Binding-site contacts:
Ligand atom C02 contacts residue MET219 of chain 1.B at 3.9 Å (hydrophobic).
Ligand atom C04 contacts residue TYR178 of chain 1.B at 3.6 Å (hydrophobic).
Ligand atom C04 contacts residue NAD1 of chain 1.G at 3.4 Å.
Ligand atom C02 contacts residue VAL223 of chain 1.B at 3.9 Å (hydrophobic).
Ligand atom C01 contacts residue VAL223 of chain 1.B at 3.9 Å (hydrophobic).
Ligand atom C15 contacts residue NAD1 of chain 1.G at 3.5 Å.
Ligand atom CL1 contacts residue ALA218 of chain 1.B at 3.4 Å.
Ligand atom C18 contacts residue ILE222 of chain 1.B at 3.9 Å (hydrophobic).
Ligand atom CL1 contacts residue NAD1 of chain 1.G at 3.3 Å.
Ligand atom C18 contacts residue MET181 of chain 1.B at 3.6 Å (hydrophobic).
Ligand atom C17 contacts residue PHE117 of chain 1.B at 3.7 Å (hydrophobic).
Ligand atom C01 contacts residue MET219 of chain 1.B at 3.8 Å (hydrophobic).
Ligand atom CL1 contacts residue GLY116 of chain 1.B at 3.8 Å.
Ligand atom C03 contacts residue NAD1 of chain 1.G at 3.5 Å.
Ligand atom C18 contacts residue MET118 of chain 1.B at 3.9 Å (hydrophobic).
Ligand atom C06 contacts residue NAD1 of chain 1.G at 3.2 Å.
Ligand atom C05 contacts residue TYR178 of chain 1.B at 3.5 Å (hydrophobic).
Ligand atom C17 contacts residue MET181 of chain 1.B at 3.5 Å (hydrophobic).
Ligand atom C11 contacts residue ALA177 of chain 1.B at 3.6 Å (hydrophobic).
Ligand atom C17 contacts residue GLY116 of chain 1.B at 3.7 Å.
Ligand atom C16 contacts residue NAD1 of chain 1.G at 3.7 Å.
Ligand atom C08 contacts residue PHE169 of chain 1.B at 3.4 Å (hydrophobic).
Ligand atom O13 contacts residue TYR178 of chain 1.B at 2.6 Å (h-bond).
Ligand atom C19 contacts residue MET181 of chain 1.B at 3.5 Å (hydrophobic).
Ligand atom O13 contacts residue NAD1 of chain 1.G at 2.4 Å (h-bond).
Ligand atom C11 contacts residue PRO176 of chain 1.B at 3.8 Å (hydrophobic).
Ligand atom C15 contacts residue ALA218 of chain 1.B at 3.6 Å (hydrophobic).
Ligand atom C07 contacts residue NAD1 of chain 1.G at 3.4 Å.
Ligand atom C20 contacts residue TYR178 of chain 1.B at 3.9 Å (hydrophobic).
Ligand atom C17 contacts residue ILE222 of chain 1.B at 3.9 Å (hydrophobic).
Ligand atom C07 contacts residue MET219 of chain 1.B at 3.7 Å (hydrophobic).
Ligand atom O13 contacts residue LYS185 of chain 1.B at 3.8 Å.
Ligand atom C01 contacts residue NAD1 of chain 1.G at 3.3 Å.
Ligand atom C02 contacts residue NAD1 of chain 1.G at 3.4 Å.
Ligand atom C16 contacts residue MET181 of chain 1.B at 3.9 Å (hydrophobic).
Ligand atom C16 contacts residue ALA218 of chain 1.B at 3.6 Å (hydrophobic).
Ligand atom C19 contacts residue MET123 of chain 1.B at 3.9 Å (hydrophobic).
Ligand atom O14 contacts residue NAD1 of chain 1.G at 3.2 Å (h-bond).
Ligand atom C05 contacts residue NAD1 of chain 1.G at 3.5 Å.
Ligand atom O14 contacts residue ALA218 of chain 1.B at 3.4 Å.

Sequence of chain 1.B:
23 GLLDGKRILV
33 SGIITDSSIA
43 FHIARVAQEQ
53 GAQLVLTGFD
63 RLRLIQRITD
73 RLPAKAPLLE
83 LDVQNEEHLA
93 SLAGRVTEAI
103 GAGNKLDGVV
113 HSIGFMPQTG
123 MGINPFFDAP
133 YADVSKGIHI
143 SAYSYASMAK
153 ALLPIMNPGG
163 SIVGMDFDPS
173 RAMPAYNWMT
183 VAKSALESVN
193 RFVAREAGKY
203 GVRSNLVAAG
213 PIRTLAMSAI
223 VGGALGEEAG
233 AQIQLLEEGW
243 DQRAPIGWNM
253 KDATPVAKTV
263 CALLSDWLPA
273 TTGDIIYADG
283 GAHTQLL

This protein binds this small molecule.
Small molecule (SMILES): CCCCCCc1ccc(Oc2ccccc2Cl)c(O)c1